The small molecule below binds the protein below.
Small molecule (SMILES): CC(=O)N[C@H]1[C@H](O[C@H]2[C@H](O)[C@@H](NC(C)=O)CO[C@@H]2CO)O[C@H](CO)[C@@H](O[C@@H]2O[C@H](CO)[C@@H](O)[C@H](O)[C@@H]2O)[C@@H]1O

Binding-site contacts:
Ligand atom O6 contacts residue ARG158 of chain 1.A at 3.2 Å (salt-bridge).
Ligand atom C2 contacts residue ASN378 of chain 1.A at 2.6 Å.
Ligand atom C1 contacts residue THR385 of chain 1.A at 4.3 Å.
Ligand atom C1 contacts residue THR380 of chain 1.A at 3.8 Å.
Ligand atom O7 contacts residue THR380 of chain 1.A at 2.8 Å.
Ligand atom O3 contacts residue ASN378 of chain 1.A at 4.5 Å.
Ligand atom C3 contacts residue ASN381 of chain 1.A at 4.1 Å.
Ligand atom C3 contacts residue THR385 of chain 1.A at 4.0 Å.
Ligand atom C1 contacts residue ARG158 of chain 1.A at 4.4 Å.
Ligand atom C1 contacts residue ASN378 of chain 1.A at 1.5 Å.
Ligand atom C8 contacts residue ASN381 of chain 1.A at 3.7 Å.
Ligand atom C2 contacts residue ASN381 of chain 1.A at 4.4 Å.
Ligand atom N2 contacts residue ASN378 of chain 1.A at 3.0 Å (h-bond).
Ligand atom O5 contacts residue ARG158 of chain 1.A at 4.0 Å.
Ligand atom C7 contacts residue ASN378 of chain 1.A at 4.2 Å.
Ligand atom O4 contacts residue THR385 of chain 1.A at 4.2 Å.
Ligand atom C6 contacts residue ARG158 of chain 1.A at 3.7 Å.
Ligand atom C6 contacts residue ARG158 of chain 1.A at 4.2 Å.
Ligand atom O5 contacts residue ARG158 of chain 1.A at 4.2 Å.
Ligand atom O6 contacts residue ARG158 of chain 1.A at 3.7 Å.
Ligand atom C3 contacts residue ASN378 of chain 1.A at 3.2 Å.
Ligand atom C8 contacts residue THR380 of chain 1.A at 3.5 Å.
Ligand atom C4 contacts residue ASN378 of chain 1.A at 3.8 Å.
Ligand atom C5 contacts residue ARG158 of chain 1.A at 3.6 Å.
Ligand atom C2 contacts residue THR380 of chain 1.A at 4.2 Å.
Ligand atom N2 contacts residue ASN381 of chain 1.A at 3.4 Å.
Ligand atom C5 contacts residue THR385 of chain 1.A at 3.5 Å.
Ligand atom C7 contacts residue ASN381 of chain 1.A at 3.9 Å.
Ligand atom C5 contacts residue ASN378 of chain 1.A at 3.1 Å.
Ligand atom C7 contacts residue THR380 of chain 1.A at 3.0 Å.
Ligand atom O3 contacts residue ASN381 of chain 1.A at 4.4 Å.
Ligand atom O5 contacts residue THR385 of chain 1.A at 4.0 Å.
Ligand atom C5 contacts residue ARG158 of chain 1.A at 4.0 Å.
Ligand atom N2 contacts residue THR380 of chain 1.A at 3.6 Å.
Ligand atom C6 contacts residue THR385 of chain 1.A at 3.9 Å.
Ligand atom C4 contacts residue THR385 of chain 1.A at 4.2 Å.
Ligand atom C6 contacts residue ASN378 of chain 1.A at 4.4 Å.
Ligand atom O4 contacts residue ARG194 of chain 1.A at 3.5 Å (salt-bridge).
Ligand atom O5 contacts residue ASN378 of chain 1.A at 2.5 Å (h-bond).

Sequence of chain 1.A:
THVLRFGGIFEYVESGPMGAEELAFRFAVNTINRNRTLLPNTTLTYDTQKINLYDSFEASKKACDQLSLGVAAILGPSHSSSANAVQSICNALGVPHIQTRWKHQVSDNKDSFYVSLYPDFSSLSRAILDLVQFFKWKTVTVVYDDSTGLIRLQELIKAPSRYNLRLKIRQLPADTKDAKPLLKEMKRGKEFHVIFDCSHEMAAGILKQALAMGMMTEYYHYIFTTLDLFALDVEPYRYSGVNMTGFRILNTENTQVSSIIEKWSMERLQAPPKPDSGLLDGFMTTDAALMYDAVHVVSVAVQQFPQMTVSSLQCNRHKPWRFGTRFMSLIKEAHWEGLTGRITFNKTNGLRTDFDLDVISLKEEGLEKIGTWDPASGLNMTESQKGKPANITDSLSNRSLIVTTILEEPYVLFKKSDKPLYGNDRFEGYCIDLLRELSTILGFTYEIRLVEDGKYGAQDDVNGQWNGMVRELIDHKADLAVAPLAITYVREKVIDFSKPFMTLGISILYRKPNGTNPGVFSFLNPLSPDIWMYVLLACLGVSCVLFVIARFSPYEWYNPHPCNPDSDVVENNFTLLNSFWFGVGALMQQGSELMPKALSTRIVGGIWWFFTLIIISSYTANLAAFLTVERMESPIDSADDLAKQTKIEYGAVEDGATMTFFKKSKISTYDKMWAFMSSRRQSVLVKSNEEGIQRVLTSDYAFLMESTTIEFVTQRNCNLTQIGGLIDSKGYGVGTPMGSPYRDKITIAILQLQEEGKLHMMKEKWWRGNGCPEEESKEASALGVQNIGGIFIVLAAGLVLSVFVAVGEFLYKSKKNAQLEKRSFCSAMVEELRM